Binding-site contacts:
Ligand atom OP2 contacts residue ARG391 of chain 35.A at 3.9 Å.
Ligand atom C3' contacts residue PHE333 of chain 35.A at 3.8 Å (hydrophobic).
Ligand atom C4 contacts residue PRO334 of chain 35.A at 3.6 Å (hydrophobic).
Ligand atom O4 contacts residue ALA259 of chain 35.A at 3.2 Å.
Ligand atom C4' contacts residue LEU328 of chain 35.A at 4.1 Å (hydrophobic).
Ligand atom C4' contacts residue GLN252 of chain 35.A at 3.5 Å.
Ligand atom O2 contacts residue PRO334 of chain 35.A at 3.8 Å.
Ligand atom O4 contacts residue PRO334 of chain 35.A at 3.7 Å.
Ligand atom C6 contacts residue GLY98 of chain 35.A at 4.1 Å.
Ligand atom O4' contacts residue LEU328 of chain 35.A at 3.0 Å.
Ligand atom OP2 contacts residue PHE333 of chain 35.A at 3.3 Å.
Ligand atom C4 contacts residue GLY98 of chain 35.A at 3.2 Å.
Ligand atom C2' contacts residue PHE333 of chain 35.A at 2.9 Å (hydrophobic).
Ligand atom P contacts residue PHE333 of chain 35.A at 3.8 Å.
Ligand atom C5' contacts residue GLN252 of chain 35.A at 3.4 Å.
Ligand atom C7 contacts residue TYR336 of chain 35.A at 3.6 Å (hydrophobic).
Ligand atom C2 contacts residue PRO334 of chain 35.A at 3.7 Å (hydrophobic).
Ligand atom C1' contacts residue LEU328 of chain 35.A at 3.9 Å (hydrophobic).
Ligand atom N3 contacts residue PRO334 of chain 35.A at 3.5 Å.
Ligand atom OP2 contacts residue GLU102 of chain 35.A at 3.5 Å (salt-bridge).
Ligand atom O2 contacts residue LEU328 of chain 35.A at 2.2 Å.
Ligand atom OP1 contacts residue ARG391 of chain 35.A at 3.8 Å.
Ligand atom C5' contacts residue PHE333 of chain 35.A at 3.2 Å (hydrophobic).
Ligand atom O4 contacts residue GLY98 of chain 35.A at 2.8 Å (h-bond).
Ligand atom OP1 contacts residue GLN252 of chain 35.A at 3.7 Å.
Ligand atom O5' contacts residue LEU328 of chain 35.A at 3.6 Å.
Ligand atom O5' contacts residue PHE333 of chain 35.A at 3.8 Å.
Ligand atom C1' contacts residue PHE333 of chain 35.A at 3.1 Å (hydrophobic).
Ligand atom N1 contacts residue PHE333 of chain 35.A at 3.8 Å.
Ligand atom O3' contacts residue PHE333 of chain 35.A at 3.5 Å.
Ligand atom C2 contacts residue LEU328 of chain 35.A at 3.0 Å (hydrophobic).
Ligand atom C2' contacts residue LEU328 of chain 35.A at 3.7 Å (hydrophobic).
Ligand atom C5 contacts residue GLY98 of chain 35.A at 2.9 Å.
Ligand atom O4' contacts residue GLN252 of chain 35.A at 3.9 Å.
Ligand atom OP2 contacts residue GLN252 of chain 35.A at 4.1 Å.
Ligand atom O5' contacts residue GLN252 of chain 35.A at 3.1 Å (h-bond).
Ligand atom O4' contacts residue PRO334 of chain 35.A at 4.0 Å.
Ligand atom C6 contacts residue PHE333 of chain 35.A at 3.7 Å (hydrophobic).
Ligand atom N1 contacts residue LEU328 of chain 35.A at 3.8 Å.
Ligand atom N3 contacts residue LEU328 of chain 35.A at 3.9 Å.

A protein and the small-molecule ligand that binds it are described below.
Small molecule (SMILES): Cc1cn([C@H]2C[C@H](O[P](=O)(O)OC[C@H]3O[C@@H](n4cc(C)c(=O)[nH]c4=O)C[C@@H]3O)[C@@H](CO[P](=O)(O)O[C@H]3C[C@H](n4ccc(=O)[nH]c4=O)O[C@@H]3COP(=O)=O)O2)c(=O)[nH]c1=O

Sequence of chain 35.A:
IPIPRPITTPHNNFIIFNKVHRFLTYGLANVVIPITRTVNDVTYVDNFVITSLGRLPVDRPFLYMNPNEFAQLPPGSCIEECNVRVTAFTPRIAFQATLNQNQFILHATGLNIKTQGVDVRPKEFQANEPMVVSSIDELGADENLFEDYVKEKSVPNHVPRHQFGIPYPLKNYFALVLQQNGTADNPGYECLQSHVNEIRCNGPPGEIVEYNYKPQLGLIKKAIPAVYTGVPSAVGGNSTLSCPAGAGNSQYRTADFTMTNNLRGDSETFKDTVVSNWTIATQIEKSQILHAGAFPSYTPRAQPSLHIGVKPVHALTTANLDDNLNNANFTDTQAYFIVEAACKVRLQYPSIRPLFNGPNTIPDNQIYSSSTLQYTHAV